Sequence of chain 1.A:
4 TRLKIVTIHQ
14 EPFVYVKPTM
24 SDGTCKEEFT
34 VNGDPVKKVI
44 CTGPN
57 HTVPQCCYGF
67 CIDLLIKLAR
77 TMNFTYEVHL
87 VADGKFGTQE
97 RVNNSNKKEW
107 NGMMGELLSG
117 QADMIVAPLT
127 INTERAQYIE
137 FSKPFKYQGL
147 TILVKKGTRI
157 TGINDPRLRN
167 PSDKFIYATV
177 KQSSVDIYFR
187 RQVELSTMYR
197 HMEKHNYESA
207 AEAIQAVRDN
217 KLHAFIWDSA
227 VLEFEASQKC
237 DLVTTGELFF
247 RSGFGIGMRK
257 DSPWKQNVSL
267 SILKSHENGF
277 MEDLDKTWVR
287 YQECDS

Binding-site contacts:
Ligand atom NXT contacts residue SER180 of chain 1.A at 2.9 Å (h-bond).
Ligand atom C3 contacts residue SER180 of chain 1.A at 3.5 Å.
Ligand atom CB contacts residue SER180 of chain 1.A at 3.4 Å.
Ligand atom OG contacts residue ARG131 of chain 1.A at 2.8 Å (salt-bridge).
Ligand atom O contacts residue SER180 of chain 1.A at 3.0 Å (h-bond).
Ligand atom CB contacts residue THR126 of chain 1.A at 3.7 Å.
Ligand atom NXT contacts residue SER179 of chain 1.A at 3.9 Å.
Ligand atom OG contacts residue PRO124 of chain 1.A at 3.8 Å.
Ligand atom OG contacts residue THR126 of chain 1.A at 2.9 Å (h-bond).
Ligand atom N contacts residue PHE250 of chain 1.A at 3.5 Å.
Ligand atom O contacts residue ARG131 of chain 1.A at 4.4 Å.
Ligand atom C3 contacts residue PHE92 of chain 1.A at 3.4 Å (hydrophobic).
Ligand atom N contacts residue PRO124 of chain 1.A at 2.9 Å (h-bond).
Ligand atom NXT contacts residue THR126 of chain 1.A at 4.2 Å.
Ligand atom OG contacts residue PHE92 of chain 1.A at 3.3 Å.
Ligand atom O contacts residue VAL181 of chain 1.A at 3.8 Å.
Ligand atom CB contacts residue TRP223 of chain 1.A at 3.4 Å (hydrophobic).
Ligand atom OG contacts residue SER180 of chain 1.A at 4.1 Å.
Ligand atom O contacts residue SER179 of chain 1.A at 3.1 Å.
Ligand atom N contacts residue LEU125 of chain 1.A at 4.3 Å.
Ligand atom NXT contacts residue PHE92 of chain 1.A at 3.6 Å.
Ligand atom N contacts residue THR126 of chain 1.A at 2.7 Å (h-bond).
Ligand atom C3 contacts residue ARG131 of chain 1.A at 3.5 Å.
Ligand atom CB contacts residue SER179 of chain 1.A at 4.3 Å.
Ligand atom N contacts residue ASP224 of chain 1.A at 2.7 Å (salt-bridge).
Ligand atom CA contacts residue SER180 of chain 1.A at 4.1 Å.
Ligand atom CA contacts residue PRO124 of chain 1.A at 3.8 Å (hydrophobic).
Ligand atom C3 contacts residue PRO124 of chain 1.A at 4.3 Å (hydrophobic).
Ligand atom OG contacts residue LEU125 of chain 1.A at 3.6 Å.
Ligand atom O contacts residue PHE92 of chain 1.A at 4.2 Å.
Ligand atom CB contacts residue ASP224 of chain 1.A at 3.3 Å.
Ligand atom CA contacts residue ASP224 of chain 1.A at 3.3 Å.
Ligand atom O contacts residue TRP223 of chain 1.A at 3.5 Å.
Ligand atom CA contacts residue THR126 of chain 1.A at 3.5 Å.
Ligand atom CA contacts residue TRP223 of chain 1.A at 4.1 Å (hydrophobic).
Ligand atom CB contacts residue VAL181 of chain 1.A at 3.8 Å (hydrophobic).
Ligand atom N contacts residue PHE92 of chain 1.A at 4.2 Å.
Ligand atom C3 contacts residue THR126 of chain 1.A at 3.5 Å.
Ligand atom NXT contacts residue ARG131 of chain 1.A at 3.1 Å (salt-bridge).
Ligand atom CA contacts residue PHE92 of chain 1.A at 3.6 Å (hydrophobic).

This small molecule binds to this protein.
Small molecule (SMILES): N[C@@H]1CONC1=O